Sequence of chain 2.B:
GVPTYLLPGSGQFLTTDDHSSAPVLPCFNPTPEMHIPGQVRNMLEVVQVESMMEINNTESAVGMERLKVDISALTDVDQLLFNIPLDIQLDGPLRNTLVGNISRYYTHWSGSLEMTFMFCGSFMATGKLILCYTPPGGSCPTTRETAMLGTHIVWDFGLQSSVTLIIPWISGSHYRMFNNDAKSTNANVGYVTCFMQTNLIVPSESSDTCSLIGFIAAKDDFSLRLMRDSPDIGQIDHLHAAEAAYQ

Binding-site contacts:
Ligand atom O10 contacts residue LYS270 of chain 2.A at 3.0 Å (salt-bridge).
Ligand atom O1B contacts residue ASP91 of chain 2.B at 3.8 Å.
Ligand atom C1 contacts residue ARG104 of chain 2.B at 3.4 Å.
Ligand atom C3 contacts residue PRO274 of chain 2.A at 3.7 Å (hydrophobic).
Ligand atom C10 contacts residue ASN275 of chain 2.A at 3.2 Å.
Ligand atom C4 contacts residue ARG104 of chain 2.B at 3.7 Å.
Ligand atom C3 contacts residue ARG95 of chain 2.B at 3.8 Å.
Ligand atom O10 contacts residue ASN275 of chain 2.A at 2.7 Å (h-bond).
Ligand atom O4 contacts residue ASP232 of chain 2.B at 2.9 Å (salt-bridge).
Ligand atom O3 contacts residue GLY282 of chain 2.A at 3.3 Å.
Ligand atom O4 contacts residue ASP91 of chain 2.B at 2.4 Å (salt-bridge).
Ligand atom C11 contacts residue PRO231 of chain 2.B at 3.5 Å (hydrophobic).
Ligand atom C3 contacts residue ARG104 of chain 2.B at 3.8 Å.
Ligand atom O7 contacts residue LYS270 of chain 2.A at 3.4 Å (salt-bridge).
Ligand atom C8 contacts residue ASN180 of chain 2.B at 3.0 Å.
Ligand atom C4 contacts residue ASP91 of chain 2.B at 3.4 Å.
Ligand atom O4 contacts residue ARG95 of chain 2.B at 3.3 Å (salt-bridge).
Ligand atom N5 contacts residue ASN275 of chain 2.A at 3.5 Å (h-bond).
Ligand atom O6 contacts residue PRO274 of chain 2.A at 3.8 Å.
Ligand atom C5 contacts residue ASN275 of chain 2.A at 3.5 Å.
Ligand atom O4 contacts residue ASN275 of chain 2.A at 2.8 Å (h-bond).
Ligand atom O7 contacts residue ASN180 of chain 2.B at 3.2 Å (h-bond).
Ligand atom C11 contacts residue GLY234 of chain 2.B at 3.7 Å.
Ligand atom N5 contacts residue PRO231 of chain 2.B at 2.6 Å (h-bond).
Ligand atom O1B contacts residue ARG104 of chain 2.B at 2.4 Å (salt-bridge).
Ligand atom C4 contacts residue PRO231 of chain 2.B at 3.4 Å (hydrophobic).
Ligand atom C4 contacts residue ASP232 of chain 2.B at 3.5 Å.
Ligand atom C11 contacts residue ILE233 of chain 2.B at 3.5 Å (hydrophobic).
Ligand atom O4 contacts residue PRO231 of chain 2.B at 3.8 Å.
Ligand atom C10 contacts residue PRO231 of chain 2.B at 3.5 Å (hydrophobic).
Ligand atom O6 contacts residue ASP91 of chain 2.B at 3.2 Å.
Ligand atom C10 contacts residue LYS270 of chain 2.A at 3.6 Å.
Ligand atom O3 contacts residue PRO274 of chain 2.A at 3.6 Å.
Ligand atom C4 contacts residue ASN275 of chain 2.A at 3.7 Å.
Ligand atom C7 contacts residue ASN180 of chain 2.B at 3.5 Å.
Ligand atom C5 contacts residue PRO231 of chain 2.B at 3.4 Å (hydrophobic).
Ligand atom C11 contacts residue ASP232 of chain 2.B at 3.4 Å.
Ligand atom C10 contacts residue ASP232 of chain 2.B at 3.6 Å.
Ligand atom O7 contacts residue PRO274 of chain 2.A at 3.5 Å.
Ligand atom C4 contacts residue PRO274 of chain 2.A at 3.8 Å (hydrophobic).

This protein binds this small molecule.
Small molecule (SMILES): CC(=O)N[C@@H]1[C@@H](O)[C@H](O[C@@H]2O[C@H](CO[C@]3(C(=O)O)C[C@H](O)[C@@H](NC(C)=O)[C@H]([C@H](O)[C@H](O)CO)O3)[C@H](O)[C@H](O)[C@H]2O)[C@@H](CO)O[C@H]1O

Sequence of chain 2.A:
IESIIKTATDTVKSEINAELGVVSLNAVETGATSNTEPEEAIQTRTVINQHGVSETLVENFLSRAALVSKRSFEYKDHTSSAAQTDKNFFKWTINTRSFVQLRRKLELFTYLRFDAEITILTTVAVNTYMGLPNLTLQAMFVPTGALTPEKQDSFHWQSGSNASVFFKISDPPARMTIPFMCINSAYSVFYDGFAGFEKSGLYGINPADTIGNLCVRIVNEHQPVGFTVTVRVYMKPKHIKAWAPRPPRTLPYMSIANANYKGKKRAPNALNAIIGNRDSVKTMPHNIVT